Sequence of chain 5.D:
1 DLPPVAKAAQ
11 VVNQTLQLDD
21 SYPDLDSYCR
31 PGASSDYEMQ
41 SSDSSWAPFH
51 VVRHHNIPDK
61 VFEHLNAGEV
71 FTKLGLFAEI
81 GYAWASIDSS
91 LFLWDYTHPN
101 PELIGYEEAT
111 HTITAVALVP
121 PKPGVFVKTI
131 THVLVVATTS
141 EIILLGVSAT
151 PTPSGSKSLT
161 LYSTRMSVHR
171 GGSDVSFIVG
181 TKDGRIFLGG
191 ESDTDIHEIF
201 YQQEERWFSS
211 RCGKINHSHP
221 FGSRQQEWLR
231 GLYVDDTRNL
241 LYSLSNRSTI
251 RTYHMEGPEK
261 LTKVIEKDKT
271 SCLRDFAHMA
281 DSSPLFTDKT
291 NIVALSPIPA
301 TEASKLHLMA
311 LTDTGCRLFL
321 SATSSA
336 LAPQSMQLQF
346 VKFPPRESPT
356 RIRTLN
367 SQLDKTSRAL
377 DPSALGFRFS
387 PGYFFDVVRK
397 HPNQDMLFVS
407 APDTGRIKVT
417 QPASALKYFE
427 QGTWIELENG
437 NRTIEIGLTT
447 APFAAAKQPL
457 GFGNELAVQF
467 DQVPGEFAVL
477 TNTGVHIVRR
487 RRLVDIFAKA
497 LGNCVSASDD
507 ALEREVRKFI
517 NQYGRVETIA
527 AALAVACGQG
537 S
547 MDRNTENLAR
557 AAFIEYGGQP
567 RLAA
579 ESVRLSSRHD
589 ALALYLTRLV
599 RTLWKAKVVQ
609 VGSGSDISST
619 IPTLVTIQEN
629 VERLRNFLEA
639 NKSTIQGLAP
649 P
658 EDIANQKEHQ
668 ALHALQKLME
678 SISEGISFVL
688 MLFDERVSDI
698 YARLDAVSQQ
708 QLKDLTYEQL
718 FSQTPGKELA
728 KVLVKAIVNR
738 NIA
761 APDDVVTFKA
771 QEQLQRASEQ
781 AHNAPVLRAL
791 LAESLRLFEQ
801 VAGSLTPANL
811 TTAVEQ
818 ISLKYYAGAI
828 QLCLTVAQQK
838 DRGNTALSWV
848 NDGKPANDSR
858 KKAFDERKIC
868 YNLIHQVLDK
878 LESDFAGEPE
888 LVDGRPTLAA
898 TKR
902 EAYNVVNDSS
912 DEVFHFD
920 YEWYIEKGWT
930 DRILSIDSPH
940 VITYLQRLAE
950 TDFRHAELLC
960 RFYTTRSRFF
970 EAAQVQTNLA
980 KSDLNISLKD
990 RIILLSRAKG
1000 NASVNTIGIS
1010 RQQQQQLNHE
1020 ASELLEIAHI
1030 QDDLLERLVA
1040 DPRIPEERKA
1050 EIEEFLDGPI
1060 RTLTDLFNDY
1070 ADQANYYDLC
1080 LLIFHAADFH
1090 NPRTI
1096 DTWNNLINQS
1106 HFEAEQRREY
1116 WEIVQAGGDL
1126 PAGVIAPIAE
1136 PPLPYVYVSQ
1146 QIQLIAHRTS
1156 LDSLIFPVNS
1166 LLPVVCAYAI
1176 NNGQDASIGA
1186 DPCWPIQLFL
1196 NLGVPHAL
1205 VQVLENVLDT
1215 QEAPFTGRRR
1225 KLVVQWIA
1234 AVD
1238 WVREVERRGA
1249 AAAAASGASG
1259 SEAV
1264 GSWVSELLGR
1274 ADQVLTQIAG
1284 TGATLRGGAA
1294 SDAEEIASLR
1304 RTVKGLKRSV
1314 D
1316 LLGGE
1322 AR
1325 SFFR

A small-molecule ligand and the protein it binds are described below.
Small molecule (SMILES): CSCC[C@H](NC(=O)[C@@H]1CCCN1C(=O)[C@H](CC(C)C)NC(=O)[C@H](CC(C)C)NC(=O)[C@H](CCCCN)NC(=O)[C@H](C)NC(=O)[C@H](CCCCN)NC(=O)[C@@H](N)CCCN=C(N)N)C(=O)N[C@@H](CCC(=O)O)C(=O)N[C@@H](CCC(=O)O)C(=O)N[C@@H](C)C(=O)N[C@@H](CC(C)C)C(=O)N[C@@H](CC(C)C)C(=O)N1CCC[C@H]1C=O

Binding-site contacts:
Ligand atom N contacts residue LEU161 of chain 5.D at 3.3 Å (h-bond).
Ligand atom O contacts residue TYR162 of chain 5.D at 3.4 Å.
Ligand atom CD1 contacts residue GLN203 of chain 5.D at 3.4 Å.
Ligand atom N contacts residue GLN203 of chain 5.D at 3.7 Å.
Ligand atom CA contacts residue GLN203 of chain 5.D at 3.5 Å.
Ligand atom N contacts residue GLN203 of chain 5.D at 2.9 Å (h-bond).
Ligand atom CB contacts residue ILE130 of chain 5.D at 3.4 Å (hydrophobic).
Ligand atom CD2 contacts residue LEU161 of chain 5.D at 3.4 Å (hydrophobic).
Ligand atom N contacts residue GLY105 of chain 5.D at 3.1 Å (h-bond).
Ligand atom O contacts residue SER163 of chain 5.D at 3.6 Å (h-bond).
Ligand atom C contacts residue ILE130 of chain 5.D at 3.7 Å (hydrophobic).
Ligand atom C contacts residue TYR162 of chain 5.D at 3.5 Å (hydrophobic).
Ligand atom CE contacts residue ARG165 of chain 5.D at 2.8 Å.
Ligand atom O contacts residue GLN203 of chain 5.D at 1.3 Å (h-bond).
Ligand atom CD2 contacts residue PHE126 of chain 5.D at 3.3 Å (hydrophobic).
Ligand atom O contacts residue ILE130 of chain 5.D at 3.5 Å.
Ligand atom O contacts residue VAL127 of chain 5.D at 2.2 Å.
Ligand atom CB contacts residue GLY105 of chain 5.D at 3.2 Å.
Ligand atom O contacts residue VAL127 of chain 5.D at 1.8 Å (h-bond).
Ligand atom C contacts residue VAL127 of chain 5.D at 3.5 Å (hydrophobic).
Ligand atom O contacts residue LEU161 of chain 5.D at 3.3 Å (h-bond).
Ligand atom SD contacts residue ARG165 of chain 5.D at 2.3 Å (salt-bridge).
Ligand atom CB contacts residue VAL125 of chain 5.D at 2.6 Å (hydrophobic).
Ligand atom CD1 contacts residue TYR162 of chain 5.D at 2.8 Å (hydrophobic).
Ligand atom CG contacts residue PHE126 of chain 5.D at 3.7 Å (hydrophobic).
Ligand atom CG contacts residue TYR162 of chain 5.D at 3.1 Å (hydrophobic).
Ligand atom CB contacts residue ILE104 of chain 5.D at 3.5 Å (hydrophobic).
Ligand atom C contacts residue GLN203 of chain 5.D at 2.3 Å.
Ligand atom CA contacts residue LEU161 of chain 5.D at 3.2 Å (hydrophobic).
Ligand atom CA contacts residue ILE130 of chain 5.D at 3.2 Å (hydrophobic).
Ligand atom CA contacts residue PHE126 of chain 5.D at 3.2 Å (hydrophobic).
Ligand atom CD contacts residue GLN203 of chain 5.D at 2.8 Å.
Ligand atom CA contacts residue TYR162 of chain 5.D at 3.5 Å (hydrophobic).
Ligand atom O contacts residue LEU103 of chain 5.D at 3.6 Å.
Ligand atom CA contacts residue VAL125 of chain 5.D at 3.1 Å (hydrophobic).
Ligand atom CB contacts residue TYR162 of chain 5.D at 2.6 Å (hydrophobic).
Ligand atom CA contacts residue VAL127 of chain 5.D at 3.6 Å (hydrophobic).
Ligand atom N contacts residue VAL125 of chain 5.D at 3.5 Å (h-bond).
Ligand atom C contacts residue VAL127 of chain 5.D at 3.0 Å (hydrophobic).
Ligand atom O contacts residue PHE126 of chain 5.D at 2.8 Å.